Sequence of chain 1.C:
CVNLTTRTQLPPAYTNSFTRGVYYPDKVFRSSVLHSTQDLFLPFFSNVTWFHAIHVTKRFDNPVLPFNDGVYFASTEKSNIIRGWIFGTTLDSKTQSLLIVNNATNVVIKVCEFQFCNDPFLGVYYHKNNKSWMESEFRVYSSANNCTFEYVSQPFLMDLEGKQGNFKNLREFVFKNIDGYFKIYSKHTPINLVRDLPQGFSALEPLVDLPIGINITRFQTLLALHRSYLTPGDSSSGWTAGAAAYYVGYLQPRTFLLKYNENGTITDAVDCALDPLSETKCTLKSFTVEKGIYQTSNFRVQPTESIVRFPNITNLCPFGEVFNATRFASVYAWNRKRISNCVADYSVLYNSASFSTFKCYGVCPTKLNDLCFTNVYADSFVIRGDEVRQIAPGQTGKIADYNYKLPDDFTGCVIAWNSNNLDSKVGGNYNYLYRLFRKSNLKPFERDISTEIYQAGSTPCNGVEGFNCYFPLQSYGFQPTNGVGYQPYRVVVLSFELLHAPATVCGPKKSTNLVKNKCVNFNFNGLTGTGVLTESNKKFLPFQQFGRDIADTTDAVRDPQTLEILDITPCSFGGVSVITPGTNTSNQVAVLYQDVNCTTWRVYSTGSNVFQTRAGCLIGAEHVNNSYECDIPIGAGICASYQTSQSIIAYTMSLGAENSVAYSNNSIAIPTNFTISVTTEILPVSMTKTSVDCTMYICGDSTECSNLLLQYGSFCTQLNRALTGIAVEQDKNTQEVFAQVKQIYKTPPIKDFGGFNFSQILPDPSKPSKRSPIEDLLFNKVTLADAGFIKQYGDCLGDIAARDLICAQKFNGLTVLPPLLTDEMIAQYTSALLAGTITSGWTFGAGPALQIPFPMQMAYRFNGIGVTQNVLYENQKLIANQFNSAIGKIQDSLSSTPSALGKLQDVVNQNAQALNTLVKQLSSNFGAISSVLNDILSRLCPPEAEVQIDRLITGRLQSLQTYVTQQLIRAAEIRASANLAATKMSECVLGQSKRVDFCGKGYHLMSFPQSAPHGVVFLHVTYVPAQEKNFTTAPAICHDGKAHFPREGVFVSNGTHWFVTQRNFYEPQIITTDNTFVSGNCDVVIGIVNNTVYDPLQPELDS

This protein binds this small molecule.
Small molecule (SMILES): CC(=O)N[C@@H]1[C@@H](O)[C@H](O)[C@@H](CO)O[C@H]1O

Sequence of chain 1.A:
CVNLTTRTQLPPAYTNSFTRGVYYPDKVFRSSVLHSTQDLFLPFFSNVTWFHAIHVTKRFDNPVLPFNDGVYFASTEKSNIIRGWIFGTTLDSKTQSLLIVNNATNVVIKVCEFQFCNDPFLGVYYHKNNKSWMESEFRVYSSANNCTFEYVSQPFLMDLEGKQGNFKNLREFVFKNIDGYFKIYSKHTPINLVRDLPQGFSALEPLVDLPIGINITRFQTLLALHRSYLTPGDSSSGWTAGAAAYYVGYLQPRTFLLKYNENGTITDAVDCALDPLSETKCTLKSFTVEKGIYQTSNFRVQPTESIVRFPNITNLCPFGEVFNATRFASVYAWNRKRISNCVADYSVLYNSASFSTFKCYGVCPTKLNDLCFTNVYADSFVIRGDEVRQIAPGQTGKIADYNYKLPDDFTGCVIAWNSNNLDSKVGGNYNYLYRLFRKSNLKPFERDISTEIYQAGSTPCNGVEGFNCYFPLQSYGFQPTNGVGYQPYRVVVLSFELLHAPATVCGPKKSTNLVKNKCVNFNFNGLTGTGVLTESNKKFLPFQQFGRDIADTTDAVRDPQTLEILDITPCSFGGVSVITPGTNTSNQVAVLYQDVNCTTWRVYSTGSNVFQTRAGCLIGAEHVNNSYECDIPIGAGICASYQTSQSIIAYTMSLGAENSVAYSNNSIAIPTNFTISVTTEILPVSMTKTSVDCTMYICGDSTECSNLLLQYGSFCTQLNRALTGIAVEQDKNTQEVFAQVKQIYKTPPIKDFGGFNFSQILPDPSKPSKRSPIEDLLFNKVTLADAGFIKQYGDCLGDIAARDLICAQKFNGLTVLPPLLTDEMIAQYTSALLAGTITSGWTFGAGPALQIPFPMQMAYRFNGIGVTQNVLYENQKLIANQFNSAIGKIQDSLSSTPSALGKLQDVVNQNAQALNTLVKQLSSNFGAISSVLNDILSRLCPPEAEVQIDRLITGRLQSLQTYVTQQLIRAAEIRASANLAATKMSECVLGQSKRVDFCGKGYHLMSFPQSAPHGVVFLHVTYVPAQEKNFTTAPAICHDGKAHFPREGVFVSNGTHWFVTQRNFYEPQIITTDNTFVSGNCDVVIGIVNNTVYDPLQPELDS

Binding-site contacts:
Ligand atom C2 contacts residue ASN1074 of chain 1.C at 2.5 Å.
Ligand atom C3 contacts residue ASN1074 of chain 1.C at 3.9 Å.
Ligand atom C8 contacts residue GLU1072 of chain 1.C at 3.5 Å.
Ligand atom C1 contacts residue ASN1074 of chain 1.C at 1.5 Å.
Ligand atom O7 contacts residue ASN1074 of chain 1.C at 3.6 Å (h-bond).
Ligand atom C8 contacts residue LYS1073 of chain 1.C at 3.9 Å.
Ligand atom C8 contacts residue ASN1074 of chain 1.C at 3.6 Å.
Ligand atom O5 contacts residue ASN1074 of chain 1.C at 2.4 Å (h-bond).
Ligand atom C7 contacts residue ASN1074 of chain 1.C at 3.3 Å.
Ligand atom C5 contacts residue ASN1074 of chain 1.C at 3.8 Å.
Ligand atom N2 contacts residue ASN1074 of chain 1.C at 3.0 Å (h-bond).
Ligand atom C1 contacts residue GLN895 of chain 1.A at 4.4 Å.
Ligand atom O5 contacts residue ALA706 of chain 1.C at 4.5 Å.
Ligand atom C5 contacts residue ALA706 of chain 1.C at 4.0 Å (hydrophobic).
Ligand atom C4 contacts residue ASN1074 of chain 1.C at 4.3 Å.